A small-molecule ligand and the protein it binds are described below.
Small molecule (SMILES): CC(C)C[C@H](NC(=O)[C@H](CCCCN)NC(=O)[C@@H](NC(=O)[C@H](C)N)C(C)C)C(=O)N[C@@H](CCC(N)=O)C(=O)N[C@@H](CC(N)=O)C(=O)N[C@@H](CC(N)=O)C(=O)N[C@H](C=O)CCC(=O)O

Sequence of chain 1.B:
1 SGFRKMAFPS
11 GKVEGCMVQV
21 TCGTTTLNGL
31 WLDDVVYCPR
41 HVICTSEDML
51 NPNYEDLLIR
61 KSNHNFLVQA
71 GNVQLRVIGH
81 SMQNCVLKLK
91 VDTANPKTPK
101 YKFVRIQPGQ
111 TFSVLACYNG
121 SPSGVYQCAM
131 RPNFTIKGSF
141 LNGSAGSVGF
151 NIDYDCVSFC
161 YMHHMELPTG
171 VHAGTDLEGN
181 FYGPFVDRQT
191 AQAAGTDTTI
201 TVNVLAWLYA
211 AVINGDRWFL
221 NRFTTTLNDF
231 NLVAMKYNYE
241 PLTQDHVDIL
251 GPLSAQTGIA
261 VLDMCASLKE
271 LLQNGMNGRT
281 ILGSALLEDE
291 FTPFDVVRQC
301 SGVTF

Binding-site contacts:
Ligand atom CB contacts residue GLN189 of chain 1.A at 3.6 Å.
Ligand atom CB contacts residue HIS41 of chain 1.A at 3.6 Å.
Ligand atom C contacts residue GLY143 of chain 1.A at 3.5 Å.
Ligand atom CD contacts residue GLN189 of chain 1.A at 3.3 Å.
Ligand atom NE2 contacts residue LEU141 of chain 1.A at 3.6 Å.
Ligand atom C contacts residue ALA145 of chain 1.A at 3.6 Å (hydrophobic).
Ligand atom CG2 contacts residue THR190 of chain 1.A at 3.5 Å.
Ligand atom OE1 contacts residue HIS163 of chain 1.A at 2.5 Å (h-bond).
Ligand atom O contacts residue GLN189 of chain 1.A at 3.4 Å.
Ligand atom O contacts residue GLU166 of chain 1.A at 2.8 Å (salt-bridge).
Ligand atom N contacts residue HIS164 of chain 1.A at 3.0 Å (h-bond).
Ligand atom O contacts residue GLY143 of chain 1.A at 2.9 Å (h-bond).
Ligand atom CG2 contacts residue GLN192 of chain 1.A at 3.6 Å.
Ligand atom N contacts residue THR26 of chain 1.A at 2.9 Å (h-bond).
Ligand atom CA contacts residue THR24 of chain 1.A at 3.3 Å.
Ligand atom ND2 contacts residue ASN142 of chain 1.A at 3.3 Å (h-bond).
Ligand atom OE1 contacts residue PHE140 of chain 1.A at 3.5 Å.
Ligand atom N contacts residue HIS41 of chain 1.A at 3.5 Å.
Ligand atom CG1 contacts residue MET165 of chain 1.A at 3.3 Å (hydrophobic).
Ligand atom NE2 contacts residue GLU166 of chain 1.A at 3.2 Å (salt-bridge).
Ligand atom N contacts residue GLN189 of chain 1.A at 2.9 Å (h-bond).
Ligand atom CD contacts residue THR24 of chain 1.A at 3.5 Å.
Ligand atom O contacts residue THR25 of chain 1.A at 3.5 Å.
Ligand atom O contacts residue THR26 of chain 1.A at 2.9 Å (h-bond).
Ligand atom O contacts residue ALA145 of chain 1.A at 3.0 Å (h-bond).
Ligand atom N contacts residue GLU166 of chain 1.A at 3.0 Å (salt-bridge).
Ligand atom CD contacts residue GLU166 of chain 1.A at 3.6 Å.
Ligand atom CB contacts residue THR190 of chain 1.A at 3.6 Å.
Ligand atom O contacts residue THR24 of chain 1.A at 3.5 Å (h-bond).
Ligand atom ND2 contacts residue THR25 of chain 1.A at 3.6 Å.
Ligand atom CG1 contacts residue ARG188 of chain 1.A at 3.3 Å.
Ligand atom ND2 contacts residue HIS41 of chain 1.A at 3.0 Å (h-bond).
Ligand atom O contacts residue THR24 of chain 1.A at 3.5 Å (h-bond).
Ligand atom NE2 contacts residue PHE140 of chain 1.A at 3.0 Å (h-bond).
Ligand atom O contacts residue SER144 of chain 1.A at 3.3 Å (h-bond).
Ligand atom OE1 contacts residue THR25 of chain 1.A at 3.5 Å (h-bond).
Ligand atom OE2 contacts residue THR24 of chain 1.A at 2.5 Å (h-bond).
Ligand atom O contacts residue GLY143 of chain 1.A at 3.1 Å (h-bond).
Ligand atom NZ contacts residue ASN142 of chain 1.A at 2.7 Å (h-bond).
Ligand atom O contacts residue MET165 of chain 1.A at 3.3 Å.

Sequence of chain 1.A:
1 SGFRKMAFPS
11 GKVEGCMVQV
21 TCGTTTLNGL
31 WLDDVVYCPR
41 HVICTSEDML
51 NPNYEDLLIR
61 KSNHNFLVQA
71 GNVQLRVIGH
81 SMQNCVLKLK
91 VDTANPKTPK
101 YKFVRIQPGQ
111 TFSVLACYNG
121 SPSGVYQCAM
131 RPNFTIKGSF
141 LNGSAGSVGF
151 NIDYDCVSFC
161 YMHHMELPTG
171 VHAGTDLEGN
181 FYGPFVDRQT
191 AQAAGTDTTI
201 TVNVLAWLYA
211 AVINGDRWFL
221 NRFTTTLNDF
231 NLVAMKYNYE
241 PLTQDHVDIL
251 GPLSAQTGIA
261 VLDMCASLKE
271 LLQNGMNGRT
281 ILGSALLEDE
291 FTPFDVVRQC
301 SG